Binding-site contacts:
Ligand atom NH1 contacts residue ASN60 of chain 1.A at 3.6 Å (h-bond).
Ligand atom CD contacts residue ASP156 of chain 1.A at 3.2 Å.
Ligand atom NH2 contacts residue GLN59 of chain 1.A at 4.4 Å.
Ligand atom NH1 contacts residue GLN59 of chain 1.A at 3.9 Å.
Ligand atom CD contacts residue PRO62 of chain 1.A at 3.9 Å (hydrophobic).
Ligand atom NH2 contacts residue ARG61 of chain 1.A at 3.6 Å.
Ligand atom CZ contacts residue ARG61 of chain 1.A at 4.0 Å.
Ligand atom OXT contacts residue ARG161 of chain 1.A at 2.9 Å (salt-bridge).
Ligand atom NH1 contacts residue ARG61 of chain 1.A at 4.3 Å.
Ligand atom NE contacts residue PRO62 of chain 1.A at 3.4 Å.
Ligand atom CA contacts residue ALA158 of chain 1.A at 4.4 Å (hydrophobic).
Ligand atom CZ contacts residue PRO62 of chain 1.A at 3.8 Å (hydrophobic).
Ligand atom OXT contacts residue ALA158 of chain 1.A at 3.9 Å.
Ligand atom CZ contacts residue ASN60 of chain 1.A at 4.0 Å.
Ligand atom N contacts residue ASP156 of chain 1.A at 4.2 Å.
Ligand atom CB contacts residue ALA158 of chain 1.A at 3.9 Å (hydrophobic).
Ligand atom O contacts residue ARG161 of chain 1.A at 3.0 Å (salt-bridge).
Ligand atom C contacts residue ALA158 of chain 1.A at 4.2 Å (hydrophobic).
Ligand atom NH2 contacts residue PRO62 of chain 1.A at 4.1 Å.
Ligand atom CG contacts residue ASP156 of chain 1.A at 3.2 Å.
Ligand atom CB contacts residue ASP156 of chain 1.A at 4.0 Å.
Ligand atom C contacts residue ARG161 of chain 1.A at 3.5 Å.
Ligand atom CB contacts residue PRO62 of chain 1.A at 3.9 Å (hydrophobic).

Sequence of chain 1.A:
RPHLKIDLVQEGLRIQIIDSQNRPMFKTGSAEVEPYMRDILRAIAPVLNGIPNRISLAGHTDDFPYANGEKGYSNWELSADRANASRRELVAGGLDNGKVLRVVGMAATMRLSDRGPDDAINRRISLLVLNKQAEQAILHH

This protein binds this small molecule.
Small molecule (SMILES): NC(=[NH2+])NCCC[C@H](N)C(=O)O